This small molecule binds to this protein.
Small molecule (SMILES): CC(=O)N[C@H]1[C@H](O[C@H]2[C@H](O)[C@@H](NC(C)=O)CO[C@@H]2CO)O[C@H](CO)[C@@H](O[C@@H]2O[C@H](CO)[C@@H](O)[C@H](O[C@H]3O[C@H](CO)[C@@H](O)[C@H](O)[C@@H]3O)[C@@H]2O)[C@@H]1O

Binding-site contacts:
Ligand atom C6 contacts residue GLU313 of chain 1.B at 3.6 Å.
Ligand atom O3 contacts residue LYS41 of chain 1.B at 3.6 Å.
Ligand atom C8 contacts residue PHE261 of chain 1.B at 3.7 Å (hydrophobic).
Ligand atom C8 contacts residue MET42 of chain 1.B at 3.7 Å (hydrophobic).
Ligand atom C6 contacts residue TYR72 of chain 1.B at 3.6 Å (hydrophobic).
Ligand atom O7 contacts residue ARG48 of chain 1.B at 2.9 Å (salt-bridge).
Ligand atom C4 contacts residue GLU338 of chain 1.B at 3.5 Å.
Ligand atom O6 contacts residue GLY335 of chain 1.B at 2.7 Å (h-bond).
Ligand atom O7 contacts residue LYS41 of chain 1.B at 3.8 Å.
Ligand atom O6 contacts residue GLU336 of chain 1.B at 3.8 Å.
Ligand atom O6 contacts residue ARG48 of chain 1.B at 3.7 Å.
Ligand atom O5 contacts residue GLU336 of chain 1.B at 3.4 Å.
Ligand atom N2 contacts residue ASN263 of chain 1.B at 3.0 Å (h-bond).
Ligand atom O4 contacts residue GLU338 of chain 1.B at 3.0 Å (salt-bridge).
Ligand atom C1 contacts residue GLY335 of chain 1.B at 3.4 Å.
Ligand atom C2 contacts residue GLY335 of chain 1.B at 3.4 Å.
Ligand atom O3 contacts residue GLY335 of chain 1.B at 3.2 Å.
Ligand atom C2 contacts residue ARG48 of chain 1.B at 3.6 Å.
Ligand atom C8 contacts residue LYS41 of chain 1.B at 3.9 Å.
Ligand atom C3 contacts residue ASN263 of chain 1.B at 3.8 Å.
Ligand atom C5 contacts residue TYR72 of chain 1.B at 3.3 Å (hydrophobic).
Ligand atom C3 contacts residue SER317 of chain 1.B at 3.6 Å.
Ligand atom C6 contacts residue GLU338 of chain 1.B at 3.3 Å.
Ligand atom O5 contacts residue GLY335 of chain 1.B at 3.4 Å (h-bond).
Ligand atom O3 contacts residue SER317 of chain 1.B at 2.7 Å (h-bond).
Ligand atom C3 contacts residue GLY335 of chain 1.B at 3.3 Å.
Ligand atom O7 contacts residue ALA45 of chain 1.B at 3.3 Å.
Ligand atom N2 contacts residue MET42 of chain 1.B at 3.7 Å.
Ligand atom N2 contacts residue SER317 of chain 1.B at 3.5 Å (h-bond).
Ligand atom C2 contacts residue ASN263 of chain 1.B at 2.5 Å.
Ligand atom C1 contacts residue TYR72 of chain 1.B at 3.7 Å (hydrophobic).
Ligand atom O6 contacts residue LEU337 of chain 1.B at 3.5 Å (h-bond).
Ligand atom C8 contacts residue LYS38 of chain 1.B at 3.8 Å.
Ligand atom C7 contacts residue ARG48 of chain 1.B at 3.9 Å.
Ligand atom O5 contacts residue TYR72 of chain 1.B at 3.4 Å (h-bond).
Ligand atom C5 contacts residue ASN263 of chain 1.B at 3.5 Å.
Ligand atom C1 contacts residue ASN263 of chain 1.B at 1.4 Å.
Ligand atom C6 contacts residue GLY335 of chain 1.B at 3.8 Å.
Ligand atom O5 contacts residue ASN263 of chain 1.B at 2.2 Å (h-bond).
Ligand atom C7 contacts residue ASN263 of chain 1.B at 3.7 Å.

Sequence of chain 1.B:
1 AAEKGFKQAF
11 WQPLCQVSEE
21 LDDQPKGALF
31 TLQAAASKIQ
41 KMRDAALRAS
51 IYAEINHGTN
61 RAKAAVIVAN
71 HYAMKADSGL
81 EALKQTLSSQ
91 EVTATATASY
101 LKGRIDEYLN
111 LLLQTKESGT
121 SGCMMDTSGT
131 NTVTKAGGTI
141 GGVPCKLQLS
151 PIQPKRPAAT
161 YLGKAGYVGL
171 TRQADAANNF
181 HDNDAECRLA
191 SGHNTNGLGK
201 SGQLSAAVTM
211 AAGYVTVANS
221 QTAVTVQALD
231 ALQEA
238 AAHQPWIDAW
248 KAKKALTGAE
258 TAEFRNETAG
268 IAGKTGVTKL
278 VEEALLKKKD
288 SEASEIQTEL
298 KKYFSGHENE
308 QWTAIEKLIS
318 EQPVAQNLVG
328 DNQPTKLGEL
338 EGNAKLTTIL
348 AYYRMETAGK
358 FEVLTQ